Binding-site contacts:
Ligand atom C7 contacts residue SER95 of chain 14.H at 3.5 Å.
Ligand atom O7 contacts residue ASN154 of chain 14.C at 2.9 Å (h-bond).
Ligand atom O7 contacts residue MET151 of chain 14.C at 3.3 Å.
Ligand atom C1 contacts residue SER95 of chain 14.H at 3.6 Å.
Ligand atom C7 contacts residue GLY150 of chain 14.C at 3.7 Å.
Ligand atom C2 contacts residue LEU96 of chain 14.H at 3.6 Å (hydrophobic).
Ligand atom C2 contacts residue SER95 of chain 14.H at 3.4 Å.
Ligand atom C4 contacts residue LEU96 of chain 14.H at 4.3 Å (hydrophobic).
Ligand atom O3 contacts residue SER95 of chain 14.H at 3.2 Å (h-bond).
Ligand atom O4 contacts residue LEU96 of chain 14.H at 3.2 Å.
Ligand atom N2 contacts residue LEU96 of chain 14.H at 3.6 Å.
Ligand atom N2 contacts residue ASN154 of chain 14.C at 3.9 Å.
Ligand atom C3 contacts residue LEU96 of chain 14.H at 4.2 Å (hydrophobic).
Ligand atom C8 contacts residue GLY150 of chain 14.C at 3.8 Å.
Ligand atom C7 contacts residue MET151 of chain 14.C at 4.3 Å (hydrophobic).
Ligand atom C8 contacts residue ASP94 of chain 14.H at 3.5 Å.
Ligand atom O3 contacts residue LEU96 of chain 14.H at 4.1 Å.
Ligand atom N2 contacts residue SER95 of chain 14.H at 2.6 Å (h-bond).
Ligand atom O7 contacts residue GLY150 of chain 14.C at 2.8 Å (h-bond).
Ligand atom C2 contacts residue ASN154 of chain 14.C at 4.0 Å.
Ligand atom C1 contacts residue MET151 of chain 14.C at 3.6 Å (hydrophobic).
Ligand atom O5 contacts residue ASN154 of chain 14.C at 4.0 Å.
Ligand atom C7 contacts residue ASN154 of chain 14.C at 3.4 Å.
Ligand atom C3 contacts residue SER95 of chain 14.H at 3.2 Å.
Ligand atom C8 contacts residue SER95 of chain 14.H at 3.5 Å.
Ligand atom C1 contacts residue ASN154 of chain 14.C at 3.1 Å.
Ligand atom C2 contacts residue MET151 of chain 14.C at 4.1 Å (hydrophobic).
Ligand atom C8 contacts residue ASN154 of chain 14.C at 4.2 Å.
Ligand atom O5 contacts residue MET151 of chain 14.C at 3.8 Å.
Ligand atom O7 contacts residue HIS148 of chain 14.C at 4.0 Å.
Ligand atom O5 contacts residue LEU96 of chain 14.H at 4.5 Å.
Ligand atom C1 contacts residue LEU96 of chain 14.H at 3.9 Å (hydrophobic).

Sequence of chain 14.C:
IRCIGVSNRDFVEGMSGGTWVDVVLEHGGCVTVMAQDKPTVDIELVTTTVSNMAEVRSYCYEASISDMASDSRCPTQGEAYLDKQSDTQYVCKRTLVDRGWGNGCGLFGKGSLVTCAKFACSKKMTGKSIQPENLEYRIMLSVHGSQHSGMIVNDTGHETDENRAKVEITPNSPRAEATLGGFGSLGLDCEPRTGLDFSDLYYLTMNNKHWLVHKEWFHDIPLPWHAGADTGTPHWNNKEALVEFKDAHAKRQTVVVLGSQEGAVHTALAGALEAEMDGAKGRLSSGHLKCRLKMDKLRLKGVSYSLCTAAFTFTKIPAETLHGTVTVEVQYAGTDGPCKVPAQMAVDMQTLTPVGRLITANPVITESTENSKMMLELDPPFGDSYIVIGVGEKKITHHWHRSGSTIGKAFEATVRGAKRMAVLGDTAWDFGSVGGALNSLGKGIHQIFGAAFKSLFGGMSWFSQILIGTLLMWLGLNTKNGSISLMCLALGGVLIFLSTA

Sequence of chain 14.H:
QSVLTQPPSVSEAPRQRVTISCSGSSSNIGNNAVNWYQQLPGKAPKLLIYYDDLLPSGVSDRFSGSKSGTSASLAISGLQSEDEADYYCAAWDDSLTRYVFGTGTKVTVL

A protein and the small-molecule ligand that binds it are described below.
Small molecule (SMILES): CC(=O)N[C@H]1[C@H](O[C@H]2[C@H](O)[C@@H](NC(C)=O)CO[C@@H]2CO)O[C@H](CO)[C@@H](O)[C@@H]1O